Sequence of chain 1.A:
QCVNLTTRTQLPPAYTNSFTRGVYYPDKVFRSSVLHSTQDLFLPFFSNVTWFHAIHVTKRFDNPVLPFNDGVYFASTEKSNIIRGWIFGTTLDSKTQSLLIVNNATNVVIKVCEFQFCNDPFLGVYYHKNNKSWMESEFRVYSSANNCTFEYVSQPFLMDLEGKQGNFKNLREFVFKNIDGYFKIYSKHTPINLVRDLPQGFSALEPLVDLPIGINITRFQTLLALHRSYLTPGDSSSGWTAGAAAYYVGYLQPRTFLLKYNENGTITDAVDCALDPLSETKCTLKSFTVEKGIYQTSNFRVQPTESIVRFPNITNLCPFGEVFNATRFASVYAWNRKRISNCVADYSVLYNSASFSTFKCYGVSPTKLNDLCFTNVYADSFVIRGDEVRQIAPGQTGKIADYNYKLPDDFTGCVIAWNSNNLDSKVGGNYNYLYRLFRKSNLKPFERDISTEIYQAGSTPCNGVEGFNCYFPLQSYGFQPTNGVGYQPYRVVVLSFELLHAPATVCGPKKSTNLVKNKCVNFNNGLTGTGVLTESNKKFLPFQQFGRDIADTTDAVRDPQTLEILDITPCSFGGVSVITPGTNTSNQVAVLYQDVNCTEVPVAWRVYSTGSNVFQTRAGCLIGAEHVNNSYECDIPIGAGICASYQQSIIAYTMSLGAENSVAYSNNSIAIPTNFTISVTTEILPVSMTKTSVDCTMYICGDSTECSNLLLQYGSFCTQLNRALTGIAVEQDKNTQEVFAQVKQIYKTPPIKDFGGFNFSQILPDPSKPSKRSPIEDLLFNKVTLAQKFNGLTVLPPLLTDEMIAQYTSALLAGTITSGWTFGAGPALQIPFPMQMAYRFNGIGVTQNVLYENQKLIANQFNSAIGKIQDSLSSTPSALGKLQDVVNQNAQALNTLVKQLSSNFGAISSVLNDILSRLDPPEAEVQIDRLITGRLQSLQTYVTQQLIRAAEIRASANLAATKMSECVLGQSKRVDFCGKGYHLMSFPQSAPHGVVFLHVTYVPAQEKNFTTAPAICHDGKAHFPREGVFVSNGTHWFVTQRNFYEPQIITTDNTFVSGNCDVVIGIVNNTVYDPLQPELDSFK

Binding-site contacts:
Ligand atom C8 contacts residue ASN603 of chain 1.A at 3.7 Å.
Ligand atom O7 contacts residue ASN603 of chain 1.A at 3.4 Å (h-bond).
Ligand atom O5 contacts residue ASN603 of chain 1.A at 2.4 Å (h-bond).
Ligand atom C1 contacts residue ASN603 of chain 1.A at 1.4 Å.
Ligand atom C7 contacts residue ASN603 of chain 1.A at 3.5 Å.
Ligand atom N2 contacts residue ASN603 of chain 1.A at 3.0 Å (h-bond).
Ligand atom O5 contacts residue THR604 of chain 1.A at 4.3 Å.
Ligand atom C2 contacts residue ASN603 of chain 1.A at 2.5 Å.
Ligand atom C5 contacts residue ASN603 of chain 1.A at 3.6 Å.
Ligand atom C1 contacts residue THR604 of chain 1.A at 3.5 Å.
Ligand atom C3 contacts residue ASN603 of chain 1.A at 3.9 Å.
Ligand atom C4 contacts residue ASN603 of chain 1.A at 4.3 Å.

The small molecule below binds the protein below.
Small molecule (SMILES): CC(=O)N[C@@H]1[C@@H](O)[C@H](O)[C@@H](CO)O[C@H]1O